A small-molecule ligand and the protein it binds are described below.
Small molecule (SMILES): CC(=O)N[C@H]1[C@H](O[C@@H]2[C@@H](O)[C@H](O)O[C@H](CO)[C@@H]2O)O[C@H](CO)[C@@H](O)[C@@H]1O

Sequence of chain 1.B:
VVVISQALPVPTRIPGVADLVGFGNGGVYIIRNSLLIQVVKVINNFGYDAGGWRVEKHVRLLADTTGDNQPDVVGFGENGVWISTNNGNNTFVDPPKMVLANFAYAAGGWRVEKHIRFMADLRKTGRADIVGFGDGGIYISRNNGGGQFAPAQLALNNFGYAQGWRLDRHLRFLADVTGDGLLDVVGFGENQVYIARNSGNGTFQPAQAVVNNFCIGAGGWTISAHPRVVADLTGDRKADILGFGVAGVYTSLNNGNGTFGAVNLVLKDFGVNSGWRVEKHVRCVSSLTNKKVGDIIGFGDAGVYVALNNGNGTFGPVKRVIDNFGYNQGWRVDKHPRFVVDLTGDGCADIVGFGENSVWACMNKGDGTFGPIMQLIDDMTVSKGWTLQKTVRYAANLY

Binding-site contacts:
Ligand atom C8 contacts residue GLY301 of chain 1.B at 4.4 Å.
Ligand atom C8 contacts residue HIS282 of chain 1.B at 3.5 Å.
Ligand atom O3 contacts residue SER275 of chain 1.B at 4.1 Å.
Ligand atom O7 contacts residue TRP277 of chain 1.B at 4.1 Å.
Ligand atom O7 contacts residue ASP302 of chain 1.B at 3.1 Å (salt-bridge).
Ligand atom C7 contacts residue GLY301 of chain 1.B at 4.3 Å.
Ligand atom C2 contacts residue TYR306 of chain 1.B at 4.1 Å (hydrophobic).
Ligand atom C2 contacts residue SER275 of chain 1.B at 3.8 Å.
Ligand atom O7 contacts residue TYR306 of chain 1.B at 3.6 Å.
Ligand atom C4 contacts residue TYR306 of chain 1.B at 4.2 Å (hydrophobic).
Ligand atom C4 contacts residue ASP270 of chain 1.B at 3.7 Å.
Ligand atom O3 contacts residue TRP277 of chain 1.B at 2.9 Å (h-bond).
Ligand atom C3 contacts residue SER275 of chain 1.B at 3.7 Å.
Ligand atom C3 contacts residue TRP277 of chain 1.B at 3.8 Å (hydrophobic).
Ligand atom O3 contacts residue ASP270 of chain 1.B at 2.4 Å (salt-bridge).
Ligand atom O5 contacts residue TYR306 of chain 1.B at 3.8 Å.
Ligand atom C7 contacts residue TRP277 of chain 1.B at 3.8 Å (hydrophobic).
Ligand atom N2 contacts residue SER275 of chain 1.B at 2.9 Å (h-bond).
Ligand atom C8 contacts residue ASP302 of chain 1.B at 3.6 Å.
Ligand atom C1 contacts residue ASP302 of chain 1.B at 4.4 Å.
Ligand atom O3 contacts residue TYR306 of chain 1.B at 4.1 Å.
Ligand atom O1 contacts residue ASP302 of chain 1.B at 4.0 Å.
Ligand atom N2 contacts residue TRP277 of chain 1.B at 3.5 Å (h-bond).
Ligand atom O2 contacts residue ASP302 of chain 1.B at 2.9 Å (salt-bridge).
Ligand atom O4 contacts residue TYR306 of chain 1.B at 4.2 Å.
Ligand atom C1 contacts residue TYR306 of chain 1.B at 4.2 Å (hydrophobic).
Ligand atom C1 contacts residue SER275 of chain 1.B at 4.1 Å.
Ligand atom C8 contacts residue GLY276 of chain 1.B at 3.6 Å.
Ligand atom O4 contacts residue ALA303 of chain 1.B at 4.3 Å.
Ligand atom C2 contacts residue TRP277 of chain 1.B at 4.2 Å (hydrophobic).
Ligand atom O4 contacts residue ASP270 of chain 1.B at 2.6 Å (salt-bridge).
Ligand atom C2 contacts residue ASP302 of chain 1.B at 3.6 Å.
Ligand atom C8 contacts residue TRP277 of chain 1.B at 3.7 Å (hydrophobic).
Ligand atom C8 contacts residue SER275 of chain 1.B at 3.7 Å.
Ligand atom C3 contacts residue ASP270 of chain 1.B at 3.3 Å.
Ligand atom C7 contacts residue SER275 of chain 1.B at 3.8 Å.
Ligand atom C7 contacts residue ASP302 of chain 1.B at 4.0 Å.
Ligand atom O7 contacts residue GLY301 of chain 1.B at 3.6 Å.